Binding-site contacts:
Ligand atom O2 contacts residue CA1 of chain 1.N at 2.5 Å.
Ligand atom C2 contacts residue GLY114 of chain 1.D at 3.2 Å.
Ligand atom O4 contacts residue CA1 of chain 1.M at 2.7 Å.
Ligand atom O4 contacts residue ASP96 of chain 1.C at 2.8 Å (salt-bridge).
Ligand atom O5 contacts residue SER23 of chain 1.C at 3.0 Å (h-bond).
Ligand atom O4 contacts residue ASP99 of chain 1.C at 3.6 Å.
Ligand atom C1 contacts residue MAN1 of chain 1.L at 1.4 Å.
Ligand atom C3 contacts residue CA1 of chain 1.N at 3.3 Å.
Ligand atom O2 contacts residue GLY114 of chain 1.D at 2.4 Å (h-bond).
Ligand atom O4 contacts residue ASP104 of chain 1.C at 3.2 Å (salt-bridge).
Ligand atom O3 contacts residue CA1 of chain 1.M at 2.6 Å.
Ligand atom O2 contacts residue ASN21 of chain 1.C at 2.9 Å (h-bond).
Ligand atom C3 contacts residue CA1 of chain 1.M at 3.5 Å.
Ligand atom O3 contacts residue ASP99 of chain 1.C at 2.6 Å (salt-bridge).
Ligand atom C4 contacts residue SER22 of chain 1.C at 3.6 Å.
Ligand atom O5 contacts residue SER22 of chain 1.C at 3.5 Å (h-bond).
Ligand atom C4 contacts residue ASP96 of chain 1.C at 3.5 Å.
Ligand atom C4 contacts residue CA1 of chain 1.M at 3.4 Å.
Ligand atom O6 contacts residue ASP96 of chain 1.C at 2.7 Å (salt-bridge).
Ligand atom O2 contacts residue MAN1 of chain 1.L at 3.6 Å.
Ligand atom C5 contacts residue SER22 of chain 1.C at 3.5 Å.
Ligand atom C2 contacts residue CA1 of chain 1.N at 3.3 Å.
Ligand atom C2 contacts residue MAN1 of chain 1.L at 2.4 Å.
Ligand atom C3 contacts residue ASP99 of chain 1.C at 3.3 Å.
Ligand atom C3 contacts residue MAN1 of chain 1.L at 3.0 Å.
Ligand atom O3 contacts residue ASP104 of chain 1.C at 3.0 Å (salt-bridge).
Ligand atom C4 contacts residue CA1 of chain 1.N at 3.8 Å.
Ligand atom C6 contacts residue SER23 of chain 1.C at 3.5 Å.
Ligand atom O3 contacts residue ASP101 of chain 1.C at 2.8 Å (salt-bridge).
Ligand atom O3 contacts residue CA1 of chain 1.N at 2.4 Å.
Ligand atom O5 contacts residue MAN1 of chain 1.L at 2.4 Å (h-bond).
Ligand atom C4 contacts residue MAN1 of chain 1.L at 3.6 Å.
Ligand atom O4 contacts residue GLU95 of chain 1.C at 3.4 Å (salt-bridge).
Ligand atom C3 contacts residue ASP104 of chain 1.C at 3.5 Å.
Ligand atom C4 contacts residue ASP104 of chain 1.C at 3.0 Å.
Ligand atom O2 contacts residue SER22 of chain 1.C at 3.2 Å.
Ligand atom C6 contacts residue ASP96 of chain 1.C at 3.2 Å.
Ligand atom C6 contacts residue SER22 of chain 1.C at 3.0 Å.
Ligand atom C5 contacts residue MAN1 of chain 1.L at 2.9 Å.
Ligand atom O2 contacts residue ASP104 of chain 1.C at 3.6 Å.

Sequence of chain 1.C:
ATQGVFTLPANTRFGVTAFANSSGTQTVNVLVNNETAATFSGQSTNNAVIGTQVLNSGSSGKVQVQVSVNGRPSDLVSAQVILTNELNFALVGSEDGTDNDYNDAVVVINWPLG

A small-molecule ligand and the protein it binds are described below.
Small molecule (SMILES): OC[C@H]1O[C@H](O)[C@@H](O)[C@@H](O)[C@@H]1O

Sequence of chain 1.D:
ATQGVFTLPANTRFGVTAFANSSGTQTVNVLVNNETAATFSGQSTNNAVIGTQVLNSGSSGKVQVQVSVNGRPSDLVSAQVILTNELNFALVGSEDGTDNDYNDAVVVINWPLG